Sequence of chain 1.A:
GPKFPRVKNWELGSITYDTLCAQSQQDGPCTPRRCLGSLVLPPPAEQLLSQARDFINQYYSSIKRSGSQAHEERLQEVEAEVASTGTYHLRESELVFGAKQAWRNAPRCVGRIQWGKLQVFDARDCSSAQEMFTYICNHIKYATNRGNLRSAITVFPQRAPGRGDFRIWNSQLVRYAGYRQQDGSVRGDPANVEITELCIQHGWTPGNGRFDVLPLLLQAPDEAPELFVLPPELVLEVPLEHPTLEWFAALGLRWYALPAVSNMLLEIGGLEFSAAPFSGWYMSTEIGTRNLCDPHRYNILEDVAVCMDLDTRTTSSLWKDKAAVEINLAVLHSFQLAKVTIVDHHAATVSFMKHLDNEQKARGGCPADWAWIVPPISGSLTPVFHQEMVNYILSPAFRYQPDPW

Sequence of chain 1.B:
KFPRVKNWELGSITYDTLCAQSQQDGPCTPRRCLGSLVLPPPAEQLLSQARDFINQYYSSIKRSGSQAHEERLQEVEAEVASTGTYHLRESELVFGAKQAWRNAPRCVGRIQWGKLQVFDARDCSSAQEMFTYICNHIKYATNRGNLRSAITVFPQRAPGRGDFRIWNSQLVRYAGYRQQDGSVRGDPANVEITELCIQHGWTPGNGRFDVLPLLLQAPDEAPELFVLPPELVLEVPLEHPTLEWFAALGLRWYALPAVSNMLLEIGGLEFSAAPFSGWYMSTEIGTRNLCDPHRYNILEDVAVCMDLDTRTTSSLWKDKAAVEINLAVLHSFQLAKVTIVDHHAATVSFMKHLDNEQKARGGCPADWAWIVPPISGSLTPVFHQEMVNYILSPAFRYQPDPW

A small-molecule ligand and the protein it binds are described below.
Small molecule (SMILES): Cc1cc(N)nc(C[C@@H]2CNC[C@H]2NCCNCCc2cccc(F)c2)c1

Binding-site contacts:
Ligand atom C61 contacts residue GLU325 of chain 1.B at 3.6 Å.
Ligand atom C4' contacts residue GLU325 of chain 1.B at 3.6 Å.
Ligand atom C81 contacts residue PRO298 of chain 1.B at 3.9 Å (hydrophobic).
Ligand atom C61 contacts residue HEM1 of chain 1.I at 3.7 Å.
Ligand atom N61 contacts residue GLU325 of chain 1.B at 2.7 Å (salt-bridge).
Ligand atom C31 contacts residue VAL300 of chain 1.B at 3.8 Å (hydrophobic).
Ligand atom C3' contacts residue HEM1 of chain 1.I at 3.6 Å.
Ligand atom C3' contacts residue GLN211 of chain 1.B at 3.7 Å.
Ligand atom C3 contacts residue TYR439 of chain 1.B at 3.7 Å (hydrophobic).
Ligand atom C16 contacts residue LEU69 of chain 1.B at 3.7 Å (hydrophobic).
Ligand atom C2 contacts residue HEM1 of chain 1.I at 3.3 Å.
Ligand atom C81 contacts residue SER318 of chain 1.B at 3.8 Å.
Ligand atom C61 contacts residue PRO298 of chain 1.B at 3.9 Å (hydrophobic).
Ligand atom C51 contacts residue PRO298 of chain 1.B at 3.8 Å (hydrophobic).
Ligand atom C41 contacts residue HEM1 of chain 1.I at 3.9 Å.
Ligand atom N61 contacts residue HEM1 of chain 1.I at 3.5 Å.
Ligand atom C4' contacts residue HEM1 of chain 1.I at 3.6 Å.
Ligand atom C4 contacts residue GOL1 of chain 1.L at 3.9 Å.
Ligand atom C81 contacts residue HEM1 of chain 1.I at 3.2 Å.
Ligand atom N11 contacts residue GLU325 of chain 1.B at 2.9 Å (salt-bridge).
Ligand atom C81 contacts residue GLY319 of chain 1.B at 3.5 Å.
Ligand atom C71 contacts residue HEM1 of chain 1.I at 3.4 Å.
Ligand atom N61 contacts residue TYR321 of chain 1.B at 3.7 Å.
Ligand atom C51 contacts residue HEM1 of chain 1.I at 3.4 Å.
Ligand atom C51 contacts residue TRP320 of chain 1.B at 3.8 Å (hydrophobic).
Ligand atom N1' contacts residue GLN211 of chain 1.B at 2.9 Å (h-bond).
Ligand atom N61 contacts residue PRO298 of chain 1.B at 3.9 Å.
Ligand atom C5' contacts residue GLU325 of chain 1.B at 3.2 Å.
Ligand atom C5' contacts residue GLN211 of chain 1.B at 3.3 Å.
Ligand atom C81 contacts residue PHE317 of chain 1.B at 3.7 Å (hydrophobic).
Ligand atom C1 contacts residue HEM1 of chain 1.I at 3.4 Å.
Ligand atom C61 contacts residue TRP320 of chain 1.B at 3.7 Å (hydrophobic).
Ligand atom C71 contacts residue VAL300 of chain 1.B at 3.7 Å (hydrophobic).
Ligand atom C3 contacts residue HEM1 of chain 1.I at 3.9 Å.
Ligand atom N11 contacts residue HEM1 of chain 1.I at 3.9 Å.
Ligand atom C2' contacts residue GLN211 of chain 1.B at 3.1 Å.
Ligand atom C4 contacts residue VAL68 of chain 1.B at 3.6 Å (hydrophobic).
Ligand atom N61 contacts residue TRP320 of chain 1.B at 2.8 Å (h-bond).
Ligand atom C21 contacts residue GLU325 of chain 1.B at 3.9 Å.
Ligand atom N1 contacts residue HEM1 of chain 1.I at 2.8 Å (h-bond).